Binding-site contacts:
Ligand atom C1 contacts residue ASN1131 of chain 1.A at 1.4 Å.
Ligand atom C8 contacts residue ILE1129 of chain 1.A at 4.0 Å (hydrophobic).
Ligand atom C7 contacts residue ASN1131 of chain 1.A at 3.4 Å.
Ligand atom C4 contacts residue ASN1131 of chain 1.A at 4.3 Å.
Ligand atom N2 contacts residue ASN1131 of chain 1.A at 2.9 Å (h-bond).
Ligand atom C2 contacts residue ASN1131 of chain 1.A at 2.5 Å.
Ligand atom O7 contacts residue ASN1131 of chain 1.A at 3.5 Å (h-bond).
Ligand atom C5 contacts residue ASN1131 of chain 1.A at 3.7 Å.
Ligand atom C8 contacts residue ASN1131 of chain 1.A at 4.5 Å.
Ligand atom C3 contacts residue ASN1131 of chain 1.A at 3.8 Å.
Ligand atom O5 contacts residue ASN1131 of chain 1.A at 2.4 Å (h-bond).

Sequence of chain 1.A:
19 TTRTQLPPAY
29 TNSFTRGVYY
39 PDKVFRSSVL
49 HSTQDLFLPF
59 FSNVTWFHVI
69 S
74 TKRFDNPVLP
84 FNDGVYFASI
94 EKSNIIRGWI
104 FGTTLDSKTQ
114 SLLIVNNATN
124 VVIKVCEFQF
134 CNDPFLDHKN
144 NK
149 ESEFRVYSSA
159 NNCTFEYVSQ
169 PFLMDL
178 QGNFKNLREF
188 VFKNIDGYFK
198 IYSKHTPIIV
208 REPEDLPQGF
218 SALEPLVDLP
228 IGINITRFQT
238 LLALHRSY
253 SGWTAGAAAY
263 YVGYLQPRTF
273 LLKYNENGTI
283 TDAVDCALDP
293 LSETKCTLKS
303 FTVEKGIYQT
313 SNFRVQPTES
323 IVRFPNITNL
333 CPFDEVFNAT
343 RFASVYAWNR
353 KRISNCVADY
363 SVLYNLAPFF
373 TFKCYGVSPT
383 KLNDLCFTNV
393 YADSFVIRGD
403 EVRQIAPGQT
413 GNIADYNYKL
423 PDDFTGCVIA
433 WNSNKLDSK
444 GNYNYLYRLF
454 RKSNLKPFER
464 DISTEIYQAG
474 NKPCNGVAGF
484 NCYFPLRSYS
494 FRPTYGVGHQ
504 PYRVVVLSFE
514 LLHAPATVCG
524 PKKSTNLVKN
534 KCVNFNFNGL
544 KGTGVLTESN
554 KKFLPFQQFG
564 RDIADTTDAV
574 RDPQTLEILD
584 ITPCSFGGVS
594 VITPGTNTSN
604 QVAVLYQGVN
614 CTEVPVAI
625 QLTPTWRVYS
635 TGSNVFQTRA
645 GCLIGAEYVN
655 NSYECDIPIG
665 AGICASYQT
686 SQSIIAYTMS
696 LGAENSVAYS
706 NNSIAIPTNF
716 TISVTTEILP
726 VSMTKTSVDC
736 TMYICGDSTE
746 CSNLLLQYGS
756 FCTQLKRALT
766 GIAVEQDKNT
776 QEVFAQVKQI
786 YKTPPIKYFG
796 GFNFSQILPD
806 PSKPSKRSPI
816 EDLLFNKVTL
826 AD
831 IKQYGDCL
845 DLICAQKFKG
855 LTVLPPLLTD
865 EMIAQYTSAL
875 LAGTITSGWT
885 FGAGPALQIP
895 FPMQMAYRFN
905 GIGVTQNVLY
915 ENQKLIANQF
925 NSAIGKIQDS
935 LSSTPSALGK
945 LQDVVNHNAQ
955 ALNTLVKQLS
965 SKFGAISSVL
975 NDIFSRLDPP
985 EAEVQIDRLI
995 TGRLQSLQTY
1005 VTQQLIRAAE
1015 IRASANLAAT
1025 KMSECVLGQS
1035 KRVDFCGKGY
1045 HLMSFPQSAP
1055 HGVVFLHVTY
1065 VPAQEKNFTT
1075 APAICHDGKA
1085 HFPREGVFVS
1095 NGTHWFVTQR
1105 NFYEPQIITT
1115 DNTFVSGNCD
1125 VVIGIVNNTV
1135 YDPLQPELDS

A small-molecule ligand and the protein it binds are described below.
Small molecule (SMILES): CC(=O)N[C@H]1[C@H](O[C@H]2[C@H](O)[C@@H](NC(C)=O)CO[C@@H]2CO)O[C@H](CO)[C@@H](O)[C@@H]1O